The small molecule below binds the protein below.
Small molecule (SMILES): CC(=O)N[C@H]1[C@H](O[C@H]2[C@H](O)[C@@H](NC(C)=O)CO[C@@H]2CO)O[C@H](CO)[C@@H](O)[C@@H]1O

Sequence of chain 1.A:
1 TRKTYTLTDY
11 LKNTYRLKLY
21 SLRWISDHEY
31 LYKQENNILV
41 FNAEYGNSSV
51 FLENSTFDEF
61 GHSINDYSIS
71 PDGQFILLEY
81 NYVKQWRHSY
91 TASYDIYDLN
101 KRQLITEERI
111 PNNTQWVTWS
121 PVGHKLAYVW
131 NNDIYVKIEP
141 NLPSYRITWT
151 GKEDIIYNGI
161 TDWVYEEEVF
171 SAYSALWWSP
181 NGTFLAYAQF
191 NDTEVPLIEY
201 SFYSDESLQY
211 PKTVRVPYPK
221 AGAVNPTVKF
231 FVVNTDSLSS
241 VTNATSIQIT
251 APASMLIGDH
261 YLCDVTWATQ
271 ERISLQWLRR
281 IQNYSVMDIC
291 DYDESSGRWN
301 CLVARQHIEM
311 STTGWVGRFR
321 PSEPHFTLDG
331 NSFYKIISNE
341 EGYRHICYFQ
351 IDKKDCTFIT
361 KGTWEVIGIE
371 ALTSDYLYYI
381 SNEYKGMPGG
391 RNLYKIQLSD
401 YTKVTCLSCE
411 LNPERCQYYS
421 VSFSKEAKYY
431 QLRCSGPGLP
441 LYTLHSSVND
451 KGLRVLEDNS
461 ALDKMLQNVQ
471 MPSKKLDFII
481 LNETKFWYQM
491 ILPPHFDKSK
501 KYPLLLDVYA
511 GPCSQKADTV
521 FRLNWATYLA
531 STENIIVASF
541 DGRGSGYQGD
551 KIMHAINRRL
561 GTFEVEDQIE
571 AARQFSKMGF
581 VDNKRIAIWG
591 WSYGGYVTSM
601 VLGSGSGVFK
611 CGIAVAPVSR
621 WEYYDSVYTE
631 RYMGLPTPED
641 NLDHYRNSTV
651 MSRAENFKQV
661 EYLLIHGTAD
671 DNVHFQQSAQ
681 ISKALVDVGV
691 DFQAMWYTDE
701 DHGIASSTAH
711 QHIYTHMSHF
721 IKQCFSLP

Binding-site contacts:
Ligand atom C5 contacts residue ASN112 of chain 1.A at 3.0 Å.
Ligand atom C8 contacts residue ASN112 of chain 1.A at 4.0 Å.
Ligand atom N2 contacts residue ASN112 of chain 1.A at 2.8 Å (h-bond).
Ligand atom C2 contacts residue ASN112 of chain 1.A at 2.5 Å.
Ligand atom C3 contacts residue ASN112 of chain 1.A at 3.1 Å.
Ligand atom N2 contacts residue PRO111 of chain 1.A at 4.3 Å.
Ligand atom C6 contacts residue ASN112 of chain 1.A at 4.3 Å.
Ligand atom C8 contacts residue ILE110 of chain 1.A at 4.1 Å (hydrophobic).
Ligand atom C1 contacts residue ASN112 of chain 1.A at 1.4 Å.
Ligand atom C7 contacts residue ASN112 of chain 1.A at 4.1 Å.
Ligand atom C8 contacts residue PRO111 of chain 1.A at 3.2 Å (hydrophobic).
Ligand atom O3 contacts residue ASN112 of chain 1.A at 4.4 Å.
Ligand atom C7 contacts residue PRO111 of chain 1.A at 4.3 Å (hydrophobic).
Ligand atom C8 contacts residue ARG109 of chain 1.A at 4.2 Å.
Ligand atom C4 contacts residue ASN112 of chain 1.A at 3.6 Å.
Ligand atom O5 contacts residue ASN112 of chain 1.A at 2.4 Å (h-bond).